This protein binds this small molecule.
Small molecule (SMILES): CC(=O)N[C@H]1[C@H](O[C@H]2[C@H](O)[C@@H](NC(C)=O)CO[C@@H]2CO)O[C@H](CO)[C@@H](O[C@@H]2O[C@H](CO)[C@@H](O)[C@H](O[C@H]3O[C@H](CO)[C@@H](O)[C@H](O)[C@@H]3O)[C@@H]2O)[C@@H]1O

Binding-site contacts:
Ligand atom C2 contacts residue GLN891 of chain 1.C at 4.3 Å.
Ligand atom C5 contacts residue GLN891 of chain 1.C at 4.2 Å.
Ligand atom O3 contacts residue GLN891 of chain 1.C at 3.2 Å (h-bond).
Ligand atom O5 contacts residue ASN686 of chain 1.C at 2.4 Å (h-bond).
Ligand atom O7 contacts residue ASN894 of chain 1.C at 4.0 Å.
Ligand atom C2 contacts residue ASN686 of chain 1.C at 2.4 Å.
Ligand atom O7 contacts residue GLN1040 of chain 1.C at 4.1 Å.
Ligand atom C3 contacts residue ASN686 of chain 1.C at 3.8 Å.
Ligand atom O7 contacts residue ASN686 of chain 1.C at 4.0 Å.
Ligand atom O5 contacts residue GLN891 of chain 1.C at 3.8 Å.
Ligand atom C8 contacts residue GLN891 of chain 1.C at 4.2 Å.
Ligand atom C5 contacts residue ASN686 of chain 1.C at 3.7 Å.
Ligand atom C4 contacts residue GLN891 of chain 1.C at 3.9 Å.
Ligand atom O6 contacts residue GLN895 of chain 1.C at 3.5 Å (h-bond).
Ligand atom C5 contacts residue GLN895 of chain 1.C at 4.3 Å.
Ligand atom C7 contacts residue GLN1040 of chain 1.C at 4.0 Å.
Ligand atom C1 contacts residue ASN686 of chain 1.C at 1.4 Å.
Ligand atom C4 contacts residue ASN686 of chain 1.C at 4.2 Å.
Ligand atom C7 contacts residue ASN686 of chain 1.C at 3.6 Å.
Ligand atom C7 contacts residue GLN891 of chain 1.C at 4.4 Å.
Ligand atom C8 contacts residue ASN894 of chain 1.C at 3.8 Å.
Ligand atom C3 contacts residue GLN891 of chain 1.C at 3.4 Å.
Ligand atom O7 contacts residue GLN891 of chain 1.C at 4.1 Å.
Ligand atom N2 contacts residue ASN686 of chain 1.C at 2.8 Å (h-bond).
Ligand atom C6 contacts residue GLN895 of chain 1.C at 4.0 Å.
Ligand atom C8 contacts residue GLN1040 of chain 1.C at 4.1 Å.
Ligand atom C1 contacts residue GLN891 of chain 1.C at 3.9 Å.
Ligand atom O4 contacts residue GLN891 of chain 1.C at 3.1 Å (h-bond).

Sequence of chain 1.C:
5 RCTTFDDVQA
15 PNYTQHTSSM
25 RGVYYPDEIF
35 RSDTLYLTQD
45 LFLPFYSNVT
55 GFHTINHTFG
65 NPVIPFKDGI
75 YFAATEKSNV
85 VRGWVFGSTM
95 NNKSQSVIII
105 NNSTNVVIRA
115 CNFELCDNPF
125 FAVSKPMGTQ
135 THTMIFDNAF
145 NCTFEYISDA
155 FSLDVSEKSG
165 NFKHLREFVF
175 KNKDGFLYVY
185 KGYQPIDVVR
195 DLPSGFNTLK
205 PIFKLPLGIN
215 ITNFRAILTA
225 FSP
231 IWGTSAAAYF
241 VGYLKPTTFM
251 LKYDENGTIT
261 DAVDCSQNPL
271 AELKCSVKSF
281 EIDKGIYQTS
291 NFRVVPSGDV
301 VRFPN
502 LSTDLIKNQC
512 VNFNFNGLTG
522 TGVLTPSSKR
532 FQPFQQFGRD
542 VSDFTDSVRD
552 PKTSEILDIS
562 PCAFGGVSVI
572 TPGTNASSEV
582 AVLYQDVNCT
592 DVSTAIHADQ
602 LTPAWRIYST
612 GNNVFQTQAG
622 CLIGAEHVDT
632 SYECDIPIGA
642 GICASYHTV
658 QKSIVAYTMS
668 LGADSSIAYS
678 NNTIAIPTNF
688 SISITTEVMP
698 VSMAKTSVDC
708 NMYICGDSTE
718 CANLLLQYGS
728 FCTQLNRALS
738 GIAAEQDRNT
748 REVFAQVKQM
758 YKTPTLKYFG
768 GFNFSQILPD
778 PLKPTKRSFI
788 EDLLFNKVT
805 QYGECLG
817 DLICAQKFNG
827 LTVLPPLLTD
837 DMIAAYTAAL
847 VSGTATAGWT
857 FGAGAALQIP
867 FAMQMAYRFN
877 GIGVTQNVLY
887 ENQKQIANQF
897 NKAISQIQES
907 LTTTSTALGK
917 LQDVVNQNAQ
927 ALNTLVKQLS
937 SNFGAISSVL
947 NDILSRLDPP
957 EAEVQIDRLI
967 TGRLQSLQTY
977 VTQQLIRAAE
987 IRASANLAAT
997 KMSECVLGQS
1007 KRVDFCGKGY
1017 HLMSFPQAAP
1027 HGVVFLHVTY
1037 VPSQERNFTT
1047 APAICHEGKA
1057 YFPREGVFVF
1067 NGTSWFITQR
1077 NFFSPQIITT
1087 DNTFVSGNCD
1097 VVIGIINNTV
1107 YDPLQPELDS